Sequence of chain 1.A:
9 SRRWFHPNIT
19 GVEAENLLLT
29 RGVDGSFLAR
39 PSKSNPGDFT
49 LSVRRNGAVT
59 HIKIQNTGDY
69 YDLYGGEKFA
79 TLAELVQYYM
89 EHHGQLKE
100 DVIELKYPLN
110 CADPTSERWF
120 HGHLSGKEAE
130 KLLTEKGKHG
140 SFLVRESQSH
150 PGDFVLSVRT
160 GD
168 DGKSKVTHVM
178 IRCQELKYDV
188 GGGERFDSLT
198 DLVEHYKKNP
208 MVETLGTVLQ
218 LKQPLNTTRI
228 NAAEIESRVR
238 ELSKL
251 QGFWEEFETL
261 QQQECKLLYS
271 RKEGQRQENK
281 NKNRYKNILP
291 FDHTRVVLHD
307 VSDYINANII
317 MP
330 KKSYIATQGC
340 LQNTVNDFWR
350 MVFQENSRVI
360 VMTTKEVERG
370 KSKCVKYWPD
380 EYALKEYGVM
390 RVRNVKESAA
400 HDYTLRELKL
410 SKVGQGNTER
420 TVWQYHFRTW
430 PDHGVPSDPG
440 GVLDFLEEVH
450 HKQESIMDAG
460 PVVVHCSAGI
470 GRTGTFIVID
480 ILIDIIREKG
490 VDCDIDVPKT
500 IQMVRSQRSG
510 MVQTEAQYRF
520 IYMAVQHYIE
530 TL

A protein and the small-molecule ligand that binds it are described below.
Small molecule (SMILES): CNc1nccc(-c2n[nH]c3nc(N4CCC(C)(N)CC4)cnc23)c1Cl

Binding-site contacts:
Ligand atom C24 contacts residue THR225 of chain 1.A at 3.5 Å.
Ligand atom N01 contacts residue THR259 of chain 1.A at 3.8 Å.
Ligand atom C25 contacts residue HIS120 of chain 1.A at 3.5 Å.
Ligand atom C20 contacts residue LYS498 of chain 1.A at 3.6 Å.
Ligand atom N08 contacts residue THR259 of chain 1.A at 3.8 Å.
Ligand atom C13 contacts residue ARG117 of chain 1.A at 3.8 Å.
Ligand atom C18 contacts residue GLN501 of chain 1.A at 3.7 Å.
Ligand atom CL15 contacts residue GLN263 of chain 1.A at 3.3 Å.
Ligand atom C25 contacts residue ARG117 of chain 1.A at 3.7 Å.
Ligand atom C09 contacts residue THR259 of chain 1.A at 3.7 Å.
Ligand atom C20 contacts residue ARG117 of chain 1.A at 3.5 Å.
Ligand atom C04 contacts residue GLU255 of chain 1.A at 3.7 Å.
Ligand atom N23 contacts residue THR225 of chain 1.A at 3.5 Å.
Ligand atom N10 contacts residue LEU260 of chain 1.A at 3.7 Å.
Ligand atom C14 contacts residue ARG117 of chain 1.A at 3.5 Å.
Ligand atom C22 contacts residue THR225 of chain 1.A at 3.6 Å.
Ligand atom C26 contacts residue ARG117 of chain 1.A at 3.7 Å.
Ligand atom C09 contacts residue THR225 of chain 1.A at 3.7 Å.
Ligand atom C07 contacts residue THR225 of chain 1.A at 3.6 Å.
Ligand atom C04 contacts residue THR259 of chain 1.A at 3.7 Å.
Ligand atom C26 contacts residue GLU116 of chain 1.A at 3.3 Å.
Ligand atom C03 contacts residue PHE119 of chain 1.A at 3.2 Å (hydrophobic).
Ligand atom C02 contacts residue PHE119 of chain 1.A at 3.4 Å (hydrophobic).
Ligand atom N01 contacts residue GLU255 of chain 1.A at 3.5 Å (salt-bridge).
Ligand atom N11 contacts residue PRO497 of chain 1.A at 3.2 Å.
Ligand atom N08 contacts residue THR225 of chain 1.A at 3.7 Å.
Ligand atom C25 contacts residue THR224 of chain 1.A at 3.8 Å.
Ligand atom C21 contacts residue THR225 of chain 1.A at 3.6 Å.
Ligand atom N17 contacts residue GLN501 of chain 1.A at 3.5 Å.
Ligand atom N01 contacts residue GLU116 of chain 1.A at 3.4 Å (salt-bridge).
Ligand atom C03 contacts residue GLU255 of chain 1.A at 3.4 Å.
Ligand atom C26 contacts residue PHE119 of chain 1.A at 3.1 Å (hydrophobic).
Ligand atom N10 contacts residue THR259 of chain 1.A at 3.7 Å.
Ligand atom C16 contacts residue ARG117 of chain 1.A at 3.6 Å.
Ligand atom N10 contacts residue GLU256 of chain 1.A at 3.0 Å (salt-bridge).
Ligand atom C12 contacts residue PRO497 of chain 1.A at 3.8 Å (hydrophobic).
Ligand atom N01 contacts residue THR114 of chain 1.A at 2.9 Å (h-bond).
Ligand atom N01 contacts residue PHE119 of chain 1.A at 3.2 Å (h-bond).
Ligand atom N19 contacts residue ARG117 of chain 1.A at 3.4 Å (salt-bridge).
Ligand atom C02 contacts residue GLU255 of chain 1.A at 3.7 Å.